The protein below binds the small molecule below.
Small molecule (SMILES): Nc1ncnc2c1ncn2[C@@H]1O[C@H](CO[P](=O)(O)O[P](=O)(O)OC[C@H]2O[C@@H](O)[C@H](O)[C@@H]2O)[C@@H](O)[C@H]1O

Sequence of chain 1.B:
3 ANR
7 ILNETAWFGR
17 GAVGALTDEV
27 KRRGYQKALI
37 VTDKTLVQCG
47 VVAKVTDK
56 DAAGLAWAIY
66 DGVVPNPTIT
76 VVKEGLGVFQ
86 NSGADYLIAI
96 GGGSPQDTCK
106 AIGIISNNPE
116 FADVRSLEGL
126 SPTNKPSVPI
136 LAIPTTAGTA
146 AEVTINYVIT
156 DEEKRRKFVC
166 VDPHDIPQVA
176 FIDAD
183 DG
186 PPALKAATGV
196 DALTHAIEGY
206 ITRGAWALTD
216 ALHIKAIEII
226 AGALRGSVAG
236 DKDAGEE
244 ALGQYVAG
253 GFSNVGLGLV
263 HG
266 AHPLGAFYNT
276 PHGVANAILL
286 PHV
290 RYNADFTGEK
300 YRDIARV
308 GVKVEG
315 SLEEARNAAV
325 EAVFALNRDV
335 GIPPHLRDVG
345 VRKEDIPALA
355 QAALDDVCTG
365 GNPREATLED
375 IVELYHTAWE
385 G

Binding-site contacts:
Ligand atom O2A contacts residue SER99 of chain 1.B at 2.5 Å (h-bond).
Ligand atom C2' contacts residue ASP39 of chain 1.B at 3.4 Å.
Ligand atom O3D contacts residue PRO72 of chain 1.B at 3.6 Å.
Ligand atom N7 contacts residue THR140 of chain 1.B at 2.9 Å (h-bond).
Ligand atom O4' contacts residue LEU189 of chain 1.B at 3.3 Å.
Ligand atom O1A contacts residue GLY98 of chain 1.B at 3.5 Å (h-bond).
Ligand atom PB contacts residue GLY98 of chain 1.B at 3.6 Å.
Ligand atom O5D contacts residue SER99 of chain 1.B at 3.6 Å.
Ligand atom O2D contacts residue VAL153 of chain 1.B at 3.1 Å.
Ligand atom C2D contacts residue HIS277 of chain 1.B at 3.6 Å.
Ligand atom N7 contacts residue THR141 of chain 1.B at 3.3 Å.
Ligand atom C8 contacts residue THR141 of chain 1.B at 3.5 Å.
Ligand atom O4D contacts residue GLY98 of chain 1.B at 3.3 Å.
Ligand atom O1A contacts residue SER99 of chain 1.B at 3.1 Å (h-bond).
Ligand atom N6 contacts residue MSE181 of chain 1.B at 3.4 Å (h-bond).
Ligand atom C4 contacts residue LEU189 of chain 1.B at 3.6 Å (hydrophobic).
Ligand atom O1A contacts residue PRO100 of chain 1.B at 3.5 Å.
Ligand atom O2' contacts residue ASP39 of chain 1.B at 2.9 Å (salt-bridge).
Ligand atom PA contacts residue SER99 of chain 1.B at 3.5 Å.
Ligand atom O1A contacts residue GLY97 of chain 1.B at 3.5 Å.
Ligand atom C8 contacts residue THR140 of chain 1.B at 3.6 Å.
Ligand atom O2B contacts residue GLY98 of chain 1.B at 3.0 Å (h-bond).
Ligand atom O2A contacts residue PRO70 of chain 1.B at 3.6 Å.
Ligand atom C3D contacts residue LYS162 of chain 1.B at 3.6 Å.
Ligand atom N1 contacts residue GLY184 of chain 1.B at 3.3 Å.
Ligand atom O3D contacts residue LYS162 of chain 1.B at 2.9 Å (salt-bridge).
Ligand atom O2' contacts residue THR41 of chain 1.B at 3.0 Å.
Ligand atom O5D contacts residue THR144 of chain 1.B at 3.5 Å.
Ligand atom N9 contacts residue LEU189 of chain 1.B at 3.6 Å.
Ligand atom O2B contacts residue THR141 of chain 1.B at 2.7 Å (h-bond).
Ligand atom N6 contacts residue THR140 of chain 1.B at 3.0 Å (h-bond).
Ligand atom C2 contacts residue GLY184 of chain 1.B at 3.7 Å.
Ligand atom O5D contacts residue GLY98 of chain 1.B at 3.0 Å (h-bond).
Ligand atom O3D contacts residue ASN71 of chain 1.B at 3.3 Å (h-bond).
Ligand atom O2B contacts residue GLY97 of chain 1.B at 3.2 Å.
Ligand atom O2D contacts residue LYS162 of chain 1.B at 2.8 Å (salt-bridge).
Ligand atom O1B contacts residue THR193 of chain 1.B at 3.3 Å.
Ligand atom O1D contacts residue PGO1 of chain 1.J at 3.5 Å.
Ligand atom C4D contacts residue SER99 of chain 1.B at 3.6 Å.
Ligand atom N1 contacts residue MSE185 of chain 1.B at 3.4 Å (h-bond).